The protein below binds the small molecule below.
Small molecule (SMILES): CC(=O)N[C@@H]1[C@@H](O)[C@H](O)[C@@H](CO)O[C@H]1O

Sequence of chain 1.A:
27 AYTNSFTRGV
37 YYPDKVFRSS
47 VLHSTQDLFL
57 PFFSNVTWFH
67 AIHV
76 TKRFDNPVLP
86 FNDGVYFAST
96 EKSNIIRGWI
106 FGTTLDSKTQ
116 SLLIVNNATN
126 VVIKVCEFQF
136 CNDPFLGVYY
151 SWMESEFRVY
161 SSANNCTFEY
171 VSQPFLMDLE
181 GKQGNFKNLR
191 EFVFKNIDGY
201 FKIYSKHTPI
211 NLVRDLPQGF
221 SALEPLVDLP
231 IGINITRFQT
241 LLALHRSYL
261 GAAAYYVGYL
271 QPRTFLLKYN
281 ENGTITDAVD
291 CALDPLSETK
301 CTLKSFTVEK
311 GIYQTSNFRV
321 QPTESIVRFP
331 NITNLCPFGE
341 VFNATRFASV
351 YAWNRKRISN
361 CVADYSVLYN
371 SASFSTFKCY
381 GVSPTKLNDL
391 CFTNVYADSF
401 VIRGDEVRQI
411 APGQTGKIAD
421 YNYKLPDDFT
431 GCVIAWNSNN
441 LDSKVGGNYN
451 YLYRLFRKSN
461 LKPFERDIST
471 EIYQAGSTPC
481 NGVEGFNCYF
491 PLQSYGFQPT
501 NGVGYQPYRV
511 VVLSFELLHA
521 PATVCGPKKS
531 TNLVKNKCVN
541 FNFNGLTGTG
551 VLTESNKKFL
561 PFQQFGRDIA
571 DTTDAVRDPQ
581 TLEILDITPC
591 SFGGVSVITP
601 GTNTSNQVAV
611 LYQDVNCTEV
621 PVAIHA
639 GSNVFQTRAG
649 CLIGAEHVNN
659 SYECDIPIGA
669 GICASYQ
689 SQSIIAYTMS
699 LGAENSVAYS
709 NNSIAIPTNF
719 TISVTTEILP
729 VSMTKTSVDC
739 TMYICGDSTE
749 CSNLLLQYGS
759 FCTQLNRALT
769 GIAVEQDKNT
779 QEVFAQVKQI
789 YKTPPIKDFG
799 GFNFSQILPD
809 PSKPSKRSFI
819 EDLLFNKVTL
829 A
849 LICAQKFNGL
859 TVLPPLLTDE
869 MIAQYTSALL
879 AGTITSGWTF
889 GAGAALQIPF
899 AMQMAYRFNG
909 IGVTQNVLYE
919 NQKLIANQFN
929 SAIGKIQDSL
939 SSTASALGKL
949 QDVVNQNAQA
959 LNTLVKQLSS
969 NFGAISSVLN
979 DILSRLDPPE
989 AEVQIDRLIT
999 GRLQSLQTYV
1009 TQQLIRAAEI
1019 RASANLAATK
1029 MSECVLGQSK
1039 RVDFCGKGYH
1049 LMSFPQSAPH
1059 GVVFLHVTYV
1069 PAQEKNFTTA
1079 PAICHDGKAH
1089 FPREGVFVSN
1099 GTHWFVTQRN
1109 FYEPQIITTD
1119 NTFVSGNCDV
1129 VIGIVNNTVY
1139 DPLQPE

Binding-site contacts:
Ligand atom C7 contacts residue GLN580 of chain 1.A at 4.3 Å.
Ligand atom C3 contacts residue ASN331 of chain 1.A at 3.8 Å.
Ligand atom O7 contacts residue GLN580 of chain 1.A at 3.4 Å (h-bond).
Ligand atom C4 contacts residue GLN580 of chain 1.A at 4.0 Å.
Ligand atom C2 contacts residue ASN331 of chain 1.A at 2.5 Å.
Ligand atom C4 contacts residue ASN331 of chain 1.A at 4.3 Å.
Ligand atom C2 contacts residue GLN580 of chain 1.A at 4.4 Å.
Ligand atom O4 contacts residue GLN580 of chain 1.A at 3.7 Å.
Ligand atom C5 contacts residue ASN331 of chain 1.A at 3.7 Å.
Ligand atom O3 contacts residue GLN580 of chain 1.A at 4.1 Å.
Ligand atom C7 contacts residue ASN331 of chain 1.A at 4.0 Å.
Ligand atom O5 contacts residue ASN331 of chain 1.A at 2.4 Å (h-bond).
Ligand atom C1 contacts residue ASN331 of chain 1.A at 1.4 Å.
Ligand atom N2 contacts residue ASN331 of chain 1.A at 2.9 Å (h-bond).